Sequence of chain 1.A:
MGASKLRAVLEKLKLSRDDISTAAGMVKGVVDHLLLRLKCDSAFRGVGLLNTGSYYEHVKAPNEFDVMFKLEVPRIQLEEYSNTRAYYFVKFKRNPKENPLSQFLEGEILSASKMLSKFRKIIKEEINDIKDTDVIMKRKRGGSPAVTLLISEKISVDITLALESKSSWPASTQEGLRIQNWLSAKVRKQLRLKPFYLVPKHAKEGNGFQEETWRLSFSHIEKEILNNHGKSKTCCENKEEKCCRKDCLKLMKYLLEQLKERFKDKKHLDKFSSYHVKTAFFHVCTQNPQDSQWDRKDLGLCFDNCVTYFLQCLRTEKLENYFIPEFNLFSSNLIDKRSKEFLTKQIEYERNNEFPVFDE

Binding-site contacts:
Ligand atom N7 contacts residue TYR277 of chain 1.A at 3.7 Å.
Ligand atom N3 contacts residue TYR277 of chain 1.A at 3.4 Å.
Ligand atom N41 contacts residue ASP160 of chain 1.A at 2.8 Å (salt-bridge).
Ligand atom C32 contacts residue SER146 of chain 1.A at 3.8 Å.
Ligand atom C37 contacts residue ARG217 of chain 1.A at 3.7 Å.
Ligand atom O31 contacts residue PRO147 of chain 1.A at 3.7 Å.
Ligand atom C5 contacts residue TYR277 of chain 1.A at 3.6 Å (hydrophobic).
Ligand atom N35 contacts residue PRO147 of chain 1.A at 3.8 Å.
Ligand atom P18 contacts residue SER275 of chain 1.A at 3.6 Å.
Ligand atom O31 contacts residue SER146 of chain 1.A at 3.1 Å.
Ligand atom C2 contacts residue ARG217 of chain 1.A at 3.3 Å.
Ligand atom C8 contacts residue TYR277 of chain 1.A at 3.6 Å (hydrophobic).
Ligand atom C25 contacts residue GLY145 of chain 1.A at 3.5 Å.
Ligand atom O31 contacts residue GLY145 of chain 1.A at 3.6 Å (h-bond).
Ligand atom C16 contacts residue SER275 of chain 1.A at 3.7 Å.
Ligand atom C37 contacts residue PRO147 of chain 1.A at 3.6 Å (hydrophobic).
Ligand atom N1 contacts residue TYR277 of chain 1.A at 3.7 Å.
Ligand atom N1 contacts residue ARG217 of chain 1.A at 3.2 Å (salt-bridge).
Ligand atom C1' contacts residue TYR277 of chain 1.A at 3.8 Å (hydrophobic).
Ligand atom O44 contacts residue SER275 of chain 1.A at 3.8 Å.
Ligand atom O43 contacts residue ARG217 of chain 1.A at 3.6 Å (salt-bridge).
Ligand atom N3 contacts residue ARG217 of chain 1.A at 3.7 Å.
Ligand atom C34 contacts residue PRO147 of chain 1.A at 3.7 Å (hydrophobic).
Ligand atom C4 contacts residue TYR277 of chain 1.A at 3.5 Å (hydrophobic).
Ligand atom N41 contacts residue ASP68 of chain 1.A at 2.9 Å (salt-bridge).
Ligand atom C6 contacts residue TYR277 of chain 1.A at 3.6 Å (hydrophobic).
Ligand atom O29 contacts residue LYS203 of chain 1.A at 3.0 Å.
Ligand atom O19 contacts residue SER275 of chain 1.A at 3.0 Å.
Ligand atom N9 contacts residue TYR277 of chain 1.A at 3.5 Å.
Ligand atom N35 contacts residue ARG217 of chain 1.A at 2.8 Å (salt-bridge).
Ligand atom O17 contacts residue SER275 of chain 1.A at 3.2 Å (h-bond).
Ligand atom C40 contacts residue ASP68 of chain 1.A at 3.8 Å.
Ligand atom N33 contacts residue PRO147 of chain 1.A at 3.5 Å.
Ligand atom C25 contacts residue GLY144 of chain 1.A at 3.7 Å.
Ligand atom C24 contacts residue GLY144 of chain 1.A at 3.7 Å.
Ligand atom O2' contacts residue LEU331 of chain 1.A at 3.6 Å.
Ligand atom C36 contacts residue PRO147 of chain 1.A at 3.6 Å (hydrophobic).
Ligand atom C2 contacts residue TYR277 of chain 1.A at 3.5 Å (hydrophobic).
Ligand atom C34 contacts residue ARG217 of chain 1.A at 3.7 Å.
Ligand atom N01 contacts residue SER221 of chain 1.A at 3.7 Å.

The protein below binds the small molecule below.
Small molecule (SMILES): Nc1nc(=O)c2ncn([C@@H]3O[C@@H]4COP(=O)(O)O[C@H]5[C@@H](O)[C@H](n6cnc7c(N)ncnc76)O[C@@H]5COP(=O)(O)O[C@@H]3[C@@H]4O)c2[nH]1